Binding-site contacts:
Ligand atom N contacts residue LLP165 of chain 1.E at 3.3 Å.
Ligand atom CB contacts residue TYR102 of chain 1.E at 3.7 Å (hydrophobic).
Ligand atom O contacts residue LLP165 of chain 1.E at 4.1 Å.
Ligand atom O contacts residue GLY202 of chain 1.E at 4.2 Å.
Ligand atom O contacts residue ALA263 of chain 1.E at 3.1 Å (h-bond).
Ligand atom C contacts residue LLP165 of chain 1.E at 3.9 Å.
Ligand atom CB contacts residue ARG104 of chain 1.E at 3.7 Å.
Ligand atom OXT contacts residue ALA263 of chain 1.E at 3.9 Å.
Ligand atom OXT contacts residue TYR102 of chain 1.E at 2.9 Å (h-bond).
Ligand atom O contacts residue GLY261 of chain 1.E at 4.4 Å.
Ligand atom C contacts residue ALA263 of chain 1.E at 3.9 Å (hydrophobic).
Ligand atom C contacts residue TYR102 of chain 1.E at 3.8 Å (hydrophobic).
Ligand atom O contacts residue THR262 of chain 1.E at 3.6 Å.
Ligand atom CA contacts residue LLP165 of chain 1.E at 3.5 Å.
Ligand atom CA contacts residue TYR102 of chain 1.E at 4.2 Å (hydrophobic).
Ligand atom N contacts residue GLY202 of chain 1.E at 3.3 Å (h-bond).
Ligand atom OXT contacts residue THR262 of chain 1.E at 3.9 Å.
Ligand atom C contacts residue THR262 of chain 1.E at 4.4 Å.
Ligand atom OXT contacts residue GLY44 of chain 1.E at 3.5 Å.
Ligand atom OXT contacts residue LLP165 of chain 1.E at 4.5 Å.

Sequence of chain 1.E:
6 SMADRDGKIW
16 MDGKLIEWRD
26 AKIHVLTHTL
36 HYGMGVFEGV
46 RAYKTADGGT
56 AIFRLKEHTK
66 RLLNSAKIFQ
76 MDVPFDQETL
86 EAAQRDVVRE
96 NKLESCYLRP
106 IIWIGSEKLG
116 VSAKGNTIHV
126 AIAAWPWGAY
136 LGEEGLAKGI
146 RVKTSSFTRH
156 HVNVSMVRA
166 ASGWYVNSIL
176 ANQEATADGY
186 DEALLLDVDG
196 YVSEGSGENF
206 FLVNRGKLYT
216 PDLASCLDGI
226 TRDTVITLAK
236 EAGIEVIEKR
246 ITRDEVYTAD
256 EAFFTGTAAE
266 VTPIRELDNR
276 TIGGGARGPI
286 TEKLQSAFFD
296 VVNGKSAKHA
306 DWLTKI

A small-molecule ligand and the protein it binds are described below.
Small molecule (SMILES): C[C@H](N)C(=O)O